This small molecule binds to this protein.
Small molecule (SMILES): CC(=O)N[C@H]1[C@H](O[C@H]2[C@H](O)[C@@H](NC(C)=O)CO[C@@H]2CO)O[C@H](CO)[C@@H](O[C@@H]2O[C@H](CO)[C@@H](O)[C@H](O[C@H]3O[C@H](CO)[C@@H](O)[C@H](O)[C@@H]3O)[C@@H]2O)[C@@H]1O

Sequence of chain 1.N:
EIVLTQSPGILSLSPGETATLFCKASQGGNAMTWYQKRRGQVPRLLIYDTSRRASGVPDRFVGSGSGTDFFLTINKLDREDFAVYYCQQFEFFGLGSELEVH

Binding-site contacts:
Ligand atom N2 contacts residue ASN246 of chain 1.I at 3.0 Å (h-bond).
Ligand atom O4 contacts residue LYS67 of chain 1.I at 4.4 Å.
Ligand atom C8 contacts residue PHE90 of chain 1.N at 3.6 Å (hydrophobic).
Ligand atom C6 contacts residue ASP49 of chain 1.N at 3.3 Å.
Ligand atom C7 contacts residue ASN246 of chain 1.I at 4.0 Å.
Ligand atom O7 contacts residue ALA31 of chain 1.N at 3.0 Å (h-bond).
Ligand atom C5 contacts residue GLU245 of chain 1.I at 4.0 Å.
Ligand atom O7 contacts residue LYS67 of chain 1.I at 2.5 Å (salt-bridge).
Ligand atom O7 contacts residue PHE90 of chain 1.N at 4.4 Å.
Ligand atom N2 contacts residue PHE90 of chain 1.N at 3.7 Å.
Ligand atom C8 contacts residue ALA31 of chain 1.N at 3.9 Å (hydrophobic).
Ligand atom O7 contacts residue ASN30 of chain 1.N at 3.8 Å.
Ligand atom O7 contacts residue ASN246 of chain 1.I at 4.4 Å.
Ligand atom C7 contacts residue PHE90 of chain 1.N at 3.7 Å (hydrophobic).
Ligand atom C8 contacts residue ASN64 of chain 1.I at 3.6 Å.
Ligand atom C7 contacts residue ALA31 of chain 1.N at 3.9 Å (hydrophobic).
Ligand atom O5 contacts residue GLU245 of chain 1.I at 3.8 Å.
Ligand atom C6 contacts residue GLU245 of chain 1.I at 3.8 Å.
Ligand atom C3 contacts residue ASN246 of chain 1.I at 3.8 Å.
Ligand atom C6 contacts residue ARG52 of chain 1.N at 4.0 Å.
Ligand atom C4 contacts residue SER51 of chain 1.N at 4.1 Å.
Ligand atom N2 contacts residue LYS67 of chain 1.I at 4.1 Å.
Ligand atom O7 contacts residue ASN64 of chain 1.I at 3.9 Å.
Ligand atom C8 contacts residue THR206 of chain 1.I at 4.0 Å.
Ligand atom C2 contacts residue ASN246 of chain 1.I at 2.5 Å.
Ligand atom O5 contacts residue ASN246 of chain 1.I at 2.3 Å (h-bond).
Ligand atom O4 contacts residue SER51 of chain 1.N at 2.8 Å (h-bond).
Ligand atom C5 contacts residue ASN246 of chain 1.I at 3.6 Å.
Ligand atom C2 contacts residue LYS67 of chain 1.I at 4.0 Å.
Ligand atom C1 contacts residue ASN246 of chain 1.I at 1.4 Å.
Ligand atom C4 contacts residue ASN246 of chain 1.I at 4.2 Å.
Ligand atom C7 contacts residue ASN64 of chain 1.I at 4.0 Å.
Ligand atom C7 contacts residue LYS67 of chain 1.I at 3.5 Å.
Ligand atom O6 contacts residue ASP49 of chain 1.N at 2.7 Å (salt-bridge).

Sequence of chain 1.I:
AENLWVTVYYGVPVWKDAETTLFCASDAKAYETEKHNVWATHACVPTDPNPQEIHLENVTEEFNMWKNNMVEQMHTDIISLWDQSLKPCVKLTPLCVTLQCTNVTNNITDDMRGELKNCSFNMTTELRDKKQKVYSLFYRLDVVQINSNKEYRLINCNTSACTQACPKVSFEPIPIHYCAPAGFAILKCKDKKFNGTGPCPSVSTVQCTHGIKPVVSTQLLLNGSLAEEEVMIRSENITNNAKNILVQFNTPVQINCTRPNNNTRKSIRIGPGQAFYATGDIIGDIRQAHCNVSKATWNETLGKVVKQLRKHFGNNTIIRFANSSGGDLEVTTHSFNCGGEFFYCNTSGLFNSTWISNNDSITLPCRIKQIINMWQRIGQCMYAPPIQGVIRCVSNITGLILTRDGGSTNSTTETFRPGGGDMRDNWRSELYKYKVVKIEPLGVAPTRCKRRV